Sequence of chain 1.C:
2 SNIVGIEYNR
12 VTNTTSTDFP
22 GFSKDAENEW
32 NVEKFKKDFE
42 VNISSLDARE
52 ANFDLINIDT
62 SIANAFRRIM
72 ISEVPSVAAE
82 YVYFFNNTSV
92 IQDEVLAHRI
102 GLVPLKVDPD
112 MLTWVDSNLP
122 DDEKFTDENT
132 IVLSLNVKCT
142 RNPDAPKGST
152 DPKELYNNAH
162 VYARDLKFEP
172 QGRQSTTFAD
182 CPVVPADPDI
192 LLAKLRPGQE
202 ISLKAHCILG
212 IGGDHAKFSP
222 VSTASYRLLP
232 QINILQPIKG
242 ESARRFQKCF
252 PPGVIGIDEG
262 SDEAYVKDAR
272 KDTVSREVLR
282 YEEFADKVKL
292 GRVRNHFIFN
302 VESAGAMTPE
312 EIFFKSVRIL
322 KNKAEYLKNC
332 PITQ

Binding-site contacts:
Ligand atom C13 contacts residue ILE139 of chain 1.J at 4.3 Å (hydrophobic).
Ligand atom C12 contacts residue GLU311 of chain 1.C at 4.2 Å.
Ligand atom C1 contacts residue GLU311 of chain 1.C at 3.9 Å.
Ligand atom C21 contacts residue ASP111 of chain 1.C at 3.2 Å.
Ligand atom C14 contacts residue LYS140 of chain 1.J at 3.5 Å.
Ligand atom C17 contacts residue LYS140 of chain 1.J at 4.4 Å.
Ligand atom C10 contacts residue PHE315 of chain 1.C at 3.5 Å (hydrophobic).
Ligand atom C15 contacts residue LYS140 of chain 1.J at 3.5 Å.
Ligand atom C21 contacts residue LYS316 of chain 1.C at 4.2 Å.
Ligand atom C16 contacts residue THR136 of chain 1.J at 4.5 Å.
Ligand atom C16 contacts residue LYS140 of chain 1.J at 3.2 Å.
Ligand atom C11 contacts residue PHE315 of chain 1.C at 3.8 Å (hydrophobic).

Sequence of chain 1.J:
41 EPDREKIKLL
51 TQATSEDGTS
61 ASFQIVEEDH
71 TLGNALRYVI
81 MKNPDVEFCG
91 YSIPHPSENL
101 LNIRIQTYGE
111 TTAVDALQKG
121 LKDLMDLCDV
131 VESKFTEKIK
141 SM

The small molecule below binds the protein below.
Small molecule (SMILES): C[C@H](CCC(=O)NCCC[N+](C)(C)CC(O)CS(=O)(=O)O)[C@H]1CC[C@H]2[C@@H]3[C@H](O)C[C@@H]4C[C@H](O)CC[C@]4(C)[C@H]3C[C@H](O)[C@]12C